Binding-site contacts:
Ligand atom C7 contacts residue ASN197 of chain 1.A at 4.0 Å.
Ligand atom C4 contacts residue GLU198 of chain 1.A at 4.1 Å.
Ligand atom C1 contacts residue ASN197 of chain 1.A at 1.4 Å.
Ligand atom C4 contacts residue ASN197 of chain 1.A at 4.3 Å.
Ligand atom O5 contacts residue ASN197 of chain 1.A at 2.4 Å (h-bond).
Ligand atom C6 contacts residue GLU198 of chain 1.A at 3.3 Å.
Ligand atom O5 contacts residue GLU198 of chain 1.A at 3.6 Å.
Ligand atom C5 contacts residue GLU198 of chain 1.A at 3.9 Å.
Ligand atom C3 contacts residue ASN197 of chain 1.A at 3.9 Å.
Ligand atom O6 contacts residue GLU198 of chain 1.A at 3.3 Å (salt-bridge).
Ligand atom N2 contacts residue ASN197 of chain 1.A at 3.0 Å (h-bond).
Ligand atom C5 contacts residue ASN197 of chain 1.A at 3.6 Å.
Ligand atom C2 contacts residue ASN197 of chain 1.A at 2.5 Å.

The small molecule below binds the protein below.
Small molecule (SMILES): CC(=O)N[C@@H]1[C@@H](O)[C@H](O)[C@@H](CO)O[C@H]1O

Sequence of chain 1.A:
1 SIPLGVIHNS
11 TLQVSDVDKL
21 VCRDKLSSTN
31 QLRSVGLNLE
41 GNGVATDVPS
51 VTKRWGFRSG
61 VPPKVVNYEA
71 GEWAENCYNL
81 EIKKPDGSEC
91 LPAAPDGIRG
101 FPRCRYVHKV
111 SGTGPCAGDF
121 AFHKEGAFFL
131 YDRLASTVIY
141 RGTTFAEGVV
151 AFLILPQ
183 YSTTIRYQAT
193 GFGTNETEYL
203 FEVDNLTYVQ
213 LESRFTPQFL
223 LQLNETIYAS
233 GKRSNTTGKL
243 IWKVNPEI